Binding-site contacts:
Ligand atom C8 contacts residue ASN921 of chain 1.A at 4.0 Å.
Ligand atom C5 contacts residue ASN921 of chain 1.A at 3.7 Å.
Ligand atom C2 contacts residue ASN921 of chain 1.A at 2.4 Å.
Ligand atom N2 contacts residue ASN921 of chain 1.A at 2.8 Å (h-bond).
Ligand atom C7 contacts residue ASN921 of chain 1.A at 3.1 Å.
Ligand atom C1 contacts residue ASN921 of chain 1.A at 1.4 Å.
Ligand atom O7 contacts residue ASN921 of chain 1.A at 3.1 Å (h-bond).
Ligand atom C3 contacts residue ASN921 of chain 1.A at 3.8 Å.
Ligand atom C4 contacts residue ASN921 of chain 1.A at 4.2 Å.
Ligand atom O5 contacts residue ASN921 of chain 1.A at 2.4 Å (h-bond).

Sequence of chain 1.A:
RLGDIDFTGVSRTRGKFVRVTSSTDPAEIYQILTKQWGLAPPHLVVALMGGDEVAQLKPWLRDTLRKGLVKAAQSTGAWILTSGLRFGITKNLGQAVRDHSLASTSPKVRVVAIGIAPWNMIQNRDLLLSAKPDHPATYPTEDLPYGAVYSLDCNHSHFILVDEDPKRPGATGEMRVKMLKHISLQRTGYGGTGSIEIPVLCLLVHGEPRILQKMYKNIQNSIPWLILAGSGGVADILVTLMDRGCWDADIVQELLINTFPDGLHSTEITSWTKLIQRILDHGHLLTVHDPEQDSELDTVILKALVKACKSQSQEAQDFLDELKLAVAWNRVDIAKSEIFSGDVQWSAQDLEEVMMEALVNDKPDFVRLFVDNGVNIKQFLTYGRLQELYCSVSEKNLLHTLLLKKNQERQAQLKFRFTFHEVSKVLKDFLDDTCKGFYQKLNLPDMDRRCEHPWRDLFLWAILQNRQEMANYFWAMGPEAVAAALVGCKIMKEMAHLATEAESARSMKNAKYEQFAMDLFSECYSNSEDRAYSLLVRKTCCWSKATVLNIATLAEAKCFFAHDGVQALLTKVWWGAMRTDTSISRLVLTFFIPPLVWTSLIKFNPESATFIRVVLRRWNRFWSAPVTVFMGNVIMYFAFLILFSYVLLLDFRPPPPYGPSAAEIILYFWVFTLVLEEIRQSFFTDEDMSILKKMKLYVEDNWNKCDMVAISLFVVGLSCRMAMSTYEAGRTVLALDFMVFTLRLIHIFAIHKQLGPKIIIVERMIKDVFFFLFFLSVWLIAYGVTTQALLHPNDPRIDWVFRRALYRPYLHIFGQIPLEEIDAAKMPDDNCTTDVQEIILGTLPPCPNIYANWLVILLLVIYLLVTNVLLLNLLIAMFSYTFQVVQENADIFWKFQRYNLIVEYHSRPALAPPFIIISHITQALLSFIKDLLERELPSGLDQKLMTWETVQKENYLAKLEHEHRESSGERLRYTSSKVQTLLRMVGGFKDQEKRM

The protein below binds the small molecule below.
Small molecule (SMILES): CC(=O)N[C@@H]1[C@@H](O)[C@H](O)[C@@H](CO)O[C@H]1O